This small molecule binds to this protein.
Small molecule (SMILES): N[C@@H](CCS)C(=O)O

Binding-site contacts:
Ligand atom OXT contacts residue GLY28 of chain 1.A at 4.1 Å.
Ligand atom CB contacts residue GLU159 of chain 1.A at 3.6 Å.
Ligand atom OXT contacts residue VAL30 of chain 1.A at 3.0 Å (h-bond).
Ligand atom CG contacts residue CYS299 of chain 1.A at 3.7 Å (hydrophobic).
Ligand atom N contacts residue GLN72 of chain 1.A at 3.6 Å (h-bond).
Ligand atom C contacts residue GLY28 of chain 1.A at 4.3 Å.
Ligand atom O contacts residue GLY28 of chain 1.A at 3.7 Å.
Ligand atom N contacts residue GLU159 of chain 1.A at 2.8 Å (salt-bridge).
Ligand atom SD contacts residue CYS299 of chain 1.A at 3.6 Å (h-bond).
Ligand atom CA contacts residue GLU159 of chain 1.A at 3.6 Å.
Ligand atom O contacts residue VAL30 of chain 1.A at 4.3 Å.
Ligand atom SD contacts residue CYS217 of chain 1.A at 3.8 Å.
Ligand atom SD contacts residue CYS300 of chain 1.A at 3.9 Å.
Ligand atom SD contacts residue ASN216 of chain 1.A at 4.3 Å.
Ligand atom SD contacts residue TYR160 of chain 1.A at 3.6 Å.
Ligand atom C contacts residue VAL30 of chain 1.A at 4.0 Å (hydrophobic).
Ligand atom CG contacts residue VAL30 of chain 1.A at 4.4 Å (hydrophobic).
Ligand atom SD contacts residue ZN1 of chain 1.E at 2.4 Å.
Ligand atom CG contacts residue CYS300 of chain 1.A at 3.9 Å (hydrophobic).
Ligand atom C contacts residue PHE29 of chain 1.A at 3.5 Å (hydrophobic).
Ligand atom CG contacts residue ZN1 of chain 1.E at 3.1 Å.
Ligand atom OXT contacts residue PHE29 of chain 1.A at 3.3 Å (h-bond).
Ligand atom CB contacts residue ZN1 of chain 1.E at 4.0 Å.
Ligand atom CB contacts residue CYS299 of chain 1.A at 3.6 Å (hydrophobic).
Ligand atom O contacts residue GLY27 of chain 1.A at 3.5 Å (h-bond).
Ligand atom O contacts residue PHE29 of chain 1.A at 2.9 Å (h-bond).

Sequence of chain 1.A:
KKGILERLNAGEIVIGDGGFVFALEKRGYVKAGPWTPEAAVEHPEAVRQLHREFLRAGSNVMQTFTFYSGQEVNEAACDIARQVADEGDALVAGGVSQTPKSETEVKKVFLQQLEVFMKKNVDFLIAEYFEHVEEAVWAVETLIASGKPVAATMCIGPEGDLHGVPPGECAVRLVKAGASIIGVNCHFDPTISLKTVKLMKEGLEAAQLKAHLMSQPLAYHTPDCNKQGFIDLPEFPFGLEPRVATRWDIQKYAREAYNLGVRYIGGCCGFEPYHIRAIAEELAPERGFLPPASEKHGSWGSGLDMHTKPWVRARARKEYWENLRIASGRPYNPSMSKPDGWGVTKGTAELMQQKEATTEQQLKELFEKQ